The protein below binds the small molecule below.
Small molecule (SMILES): Nc1ccc2n[nH]cc2c1

Binding-site contacts:
Ligand atom N13 contacts residue GLU648 of chain 1.A at 3.5 Å (salt-bridge).
Ligand atom N12 contacts residue GLU648 of chain 1.A at 3.9 Å.
Ligand atom C5 contacts residue LYS684 of chain 1.A at 3.7 Å.
Ligand atom C6 contacts residue ASP653 of chain 1.A at 3.8 Å.
Ligand atom C6 contacts residue LYS684 of chain 1.A at 4.0 Å.
Ligand atom C1 contacts residue ASP653 of chain 1.A at 4.5 Å.
Ligand atom N13 contacts residue LYS684 of chain 1.A at 4.2 Å.
Ligand atom N12 contacts residue LYS684 of chain 1.A at 3.2 Å (salt-bridge).

Sequence of chain 1.A:
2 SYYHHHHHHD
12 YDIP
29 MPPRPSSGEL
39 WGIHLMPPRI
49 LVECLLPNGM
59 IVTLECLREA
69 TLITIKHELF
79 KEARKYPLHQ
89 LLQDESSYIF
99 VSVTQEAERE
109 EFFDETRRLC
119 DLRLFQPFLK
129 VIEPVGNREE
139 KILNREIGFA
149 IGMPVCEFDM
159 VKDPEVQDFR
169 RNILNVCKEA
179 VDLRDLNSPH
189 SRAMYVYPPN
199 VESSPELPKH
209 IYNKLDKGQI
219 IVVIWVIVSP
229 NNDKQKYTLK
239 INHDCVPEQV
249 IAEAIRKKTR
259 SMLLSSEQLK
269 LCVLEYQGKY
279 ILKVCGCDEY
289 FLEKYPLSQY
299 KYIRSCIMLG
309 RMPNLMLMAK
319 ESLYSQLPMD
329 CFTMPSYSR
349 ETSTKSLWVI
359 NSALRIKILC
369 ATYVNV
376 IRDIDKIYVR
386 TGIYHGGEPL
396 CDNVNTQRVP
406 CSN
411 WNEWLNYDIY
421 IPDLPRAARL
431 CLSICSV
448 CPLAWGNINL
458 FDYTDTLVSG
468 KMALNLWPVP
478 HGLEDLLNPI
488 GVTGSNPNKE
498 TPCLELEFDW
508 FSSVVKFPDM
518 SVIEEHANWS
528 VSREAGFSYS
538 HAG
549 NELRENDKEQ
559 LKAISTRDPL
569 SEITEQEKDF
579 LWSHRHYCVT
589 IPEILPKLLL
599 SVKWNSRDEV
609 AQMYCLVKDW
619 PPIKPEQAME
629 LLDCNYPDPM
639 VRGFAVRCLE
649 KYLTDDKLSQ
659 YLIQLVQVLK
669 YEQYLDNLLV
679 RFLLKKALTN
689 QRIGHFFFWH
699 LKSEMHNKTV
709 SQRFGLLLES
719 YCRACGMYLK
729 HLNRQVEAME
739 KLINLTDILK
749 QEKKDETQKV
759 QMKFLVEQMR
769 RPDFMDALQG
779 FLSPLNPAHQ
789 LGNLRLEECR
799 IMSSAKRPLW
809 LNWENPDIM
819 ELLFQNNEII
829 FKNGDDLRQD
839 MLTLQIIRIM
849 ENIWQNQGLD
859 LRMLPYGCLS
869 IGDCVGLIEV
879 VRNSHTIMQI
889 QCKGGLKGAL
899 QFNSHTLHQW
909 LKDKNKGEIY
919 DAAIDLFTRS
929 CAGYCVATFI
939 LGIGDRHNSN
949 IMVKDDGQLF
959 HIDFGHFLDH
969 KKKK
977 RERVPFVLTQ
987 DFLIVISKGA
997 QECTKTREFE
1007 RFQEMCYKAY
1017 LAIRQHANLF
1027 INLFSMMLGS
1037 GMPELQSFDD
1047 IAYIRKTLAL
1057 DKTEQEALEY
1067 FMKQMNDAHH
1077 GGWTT